Sequence of chain 1.B:
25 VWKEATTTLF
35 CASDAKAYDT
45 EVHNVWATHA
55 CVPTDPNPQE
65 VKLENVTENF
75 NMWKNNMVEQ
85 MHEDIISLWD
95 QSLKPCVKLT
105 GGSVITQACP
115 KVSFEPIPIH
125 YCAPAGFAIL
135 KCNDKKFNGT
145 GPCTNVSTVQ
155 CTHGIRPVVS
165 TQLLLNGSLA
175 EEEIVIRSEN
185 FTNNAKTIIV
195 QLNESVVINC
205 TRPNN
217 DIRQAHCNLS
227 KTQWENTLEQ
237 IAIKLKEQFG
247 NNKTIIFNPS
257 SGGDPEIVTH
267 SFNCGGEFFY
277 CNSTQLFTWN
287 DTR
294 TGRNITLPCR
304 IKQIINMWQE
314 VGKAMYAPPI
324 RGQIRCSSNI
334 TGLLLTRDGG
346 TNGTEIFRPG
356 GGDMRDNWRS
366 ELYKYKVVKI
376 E

The small molecule below binds the protein below.
Small molecule (SMILES): CC(=O)N[C@@H]1[C@@H](O)[C@H](O)[C@@H](CO)O[C@H]1O

Binding-site contacts:
Ligand atom C3 contacts residue ASN286 of chain 1.B at 3.9 Å.
Ligand atom C4 contacts residue ASN286 of chain 1.B at 4.2 Å.
Ligand atom N2 contacts residue ASN286 of chain 1.B at 3.1 Å (h-bond).
Ligand atom C2 contacts residue ASN286 of chain 1.B at 2.5 Å.
Ligand atom O5 contacts residue ASN286 of chain 1.B at 2.2 Å (h-bond).
Ligand atom O5 contacts residue ARG289 of chain 1.B at 4.0 Å.
Ligand atom C7 contacts residue ASN286 of chain 1.B at 3.1 Å.
Ligand atom O6 contacts residue ARG289 of chain 1.B at 2.3 Å (salt-bridge).
Ligand atom C1 contacts residue ASN286 of chain 1.B at 1.5 Å.
Ligand atom C5 contacts residue ARG289 of chain 1.B at 4.2 Å.
Ligand atom O6 contacts residue ASN286 of chain 1.B at 3.6 Å.
Ligand atom C6 contacts residue ASN286 of chain 1.B at 4.4 Å.
Ligand atom C8 contacts residue ASN286 of chain 1.B at 4.5 Å.
Ligand atom O7 contacts residue ASN286 of chain 1.B at 2.4 Å (h-bond).
Ligand atom C6 contacts residue ARG289 of chain 1.B at 3.3 Å.
Ligand atom C5 contacts residue ASN286 of chain 1.B at 3.6 Å.